This protein binds this small molecule.
Small molecule (SMILES): CC(=O)N[C@@H]1[C@@H](O)[C@H](O)[C@@H](CO)O[C@H]1O

Binding-site contacts:
Ligand atom O5 contacts residue THR160 of chain 13.A at 3.2 Å.
Ligand atom C3 contacts residue ASN154 of chain 13.A at 3.9 Å.
Ligand atom C7 contacts residue THR160 of chain 13.A at 3.4 Å.
Ligand atom O7 contacts residue ASN154 of chain 13.A at 2.7 Å (h-bond).
Ligand atom O3 contacts residue THR160 of chain 13.A at 4.3 Å.
Ligand atom C1 contacts residue THR160 of chain 13.A at 3.0 Å.
Ligand atom C5 contacts residue ASN154 of chain 13.A at 3.8 Å.
Ligand atom N2 contacts residue ASN154 of chain 13.A at 3.0 Å (h-bond).
Ligand atom O5 contacts residue HIS158 of chain 13.A at 3.8 Å.
Ligand atom C4 contacts residue THR160 of chain 13.A at 3.6 Å.
Ligand atom O7 contacts residue THR160 of chain 13.A at 2.5 Å.
Ligand atom C2 contacts residue ASN154 of chain 13.A at 2.5 Å.
Ligand atom O6 contacts residue HIS158 of chain 13.A at 3.4 Å (h-bond).
Ligand atom O5 contacts residue ASN154 of chain 13.A at 2.4 Å (h-bond).
Ligand atom C3 contacts residue THR160 of chain 13.A at 3.9 Å.
Ligand atom C5 contacts residue THR160 of chain 13.A at 3.7 Å.
Ligand atom C6 contacts residue HIS158 of chain 13.A at 4.0 Å.
Ligand atom C8 contacts residue ILE152 of chain 13.A at 4.3 Å (hydrophobic).
Ligand atom O7 contacts residue ASP161 of chain 13.A at 3.7 Å.
Ligand atom C1 contacts residue ASN154 of chain 13.A at 1.6 Å.
Ligand atom C7 contacts residue ASN154 of chain 13.A at 3.0 Å.
Ligand atom C2 contacts residue THR160 of chain 13.A at 2.7 Å.
Ligand atom C6 contacts residue THR160 of chain 13.A at 3.7 Å.
Ligand atom N2 contacts residue THR160 of chain 13.A at 3.5 Å.
Ligand atom C8 contacts residue VAL153 of chain 13.A at 4.4 Å (hydrophobic).
Ligand atom C8 contacts residue ASN154 of chain 13.A at 4.1 Å.
Ligand atom C4 contacts residue ASN154 of chain 13.A at 4.3 Å.

Sequence of chain 13.A:
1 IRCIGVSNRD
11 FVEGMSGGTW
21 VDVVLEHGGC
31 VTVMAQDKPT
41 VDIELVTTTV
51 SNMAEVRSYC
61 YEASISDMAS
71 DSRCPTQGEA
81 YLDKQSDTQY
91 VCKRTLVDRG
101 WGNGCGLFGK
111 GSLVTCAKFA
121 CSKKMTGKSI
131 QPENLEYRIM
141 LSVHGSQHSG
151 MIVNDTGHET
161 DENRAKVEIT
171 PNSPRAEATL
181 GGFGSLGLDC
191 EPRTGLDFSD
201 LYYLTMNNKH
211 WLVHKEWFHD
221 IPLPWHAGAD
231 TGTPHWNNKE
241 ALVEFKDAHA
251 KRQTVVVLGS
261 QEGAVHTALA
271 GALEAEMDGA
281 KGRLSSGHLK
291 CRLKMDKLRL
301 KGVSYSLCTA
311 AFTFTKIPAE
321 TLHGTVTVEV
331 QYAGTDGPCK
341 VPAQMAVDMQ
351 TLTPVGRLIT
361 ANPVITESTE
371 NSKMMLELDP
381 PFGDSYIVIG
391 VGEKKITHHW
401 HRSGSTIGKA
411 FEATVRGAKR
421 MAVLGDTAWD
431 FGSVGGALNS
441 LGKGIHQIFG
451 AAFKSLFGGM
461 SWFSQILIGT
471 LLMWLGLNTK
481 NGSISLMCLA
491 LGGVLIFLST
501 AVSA